The protein below binds the small molecule below.
Small molecule (SMILES): CC(=O)N[C@@H]1[C@@H](O)[C@H](O)[C@@H](CO)O[C@H]1O

Binding-site contacts:
Ligand atom N2 contacts residue THR42 of chain 1.C at 3.2 Å.
Ligand atom O5 contacts residue ASN39 of chain 1.C at 2.4 Å (h-bond).
Ligand atom C7 contacts residue THR42 of chain 1.C at 4.4 Å.
Ligand atom C4 contacts residue ASN39 of chain 1.C at 4.1 Å.
Ligand atom C7 contacts residue ASN39 of chain 1.C at 3.6 Å.
Ligand atom N2 contacts residue ASN39 of chain 1.C at 2.5 Å (h-bond).
Ligand atom C5 contacts residue ASN39 of chain 1.C at 3.7 Å.
Ligand atom C2 contacts residue THR42 of chain 1.C at 3.7 Å.
Ligand atom C3 contacts residue ASN39 of chain 1.C at 3.6 Å.
Ligand atom C2 contacts residue ASN39 of chain 1.C at 2.1 Å.
Ligand atom C8 contacts residue ASN39 of chain 1.C at 3.9 Å.
Ligand atom C1 contacts residue THR42 of chain 1.C at 4.4 Å.
Ligand atom C1 contacts residue ASN39 of chain 1.C at 1.4 Å.
Ligand atom O5 contacts residue SER41 of chain 1.C at 4.3 Å.

Sequence of chain 1.C:
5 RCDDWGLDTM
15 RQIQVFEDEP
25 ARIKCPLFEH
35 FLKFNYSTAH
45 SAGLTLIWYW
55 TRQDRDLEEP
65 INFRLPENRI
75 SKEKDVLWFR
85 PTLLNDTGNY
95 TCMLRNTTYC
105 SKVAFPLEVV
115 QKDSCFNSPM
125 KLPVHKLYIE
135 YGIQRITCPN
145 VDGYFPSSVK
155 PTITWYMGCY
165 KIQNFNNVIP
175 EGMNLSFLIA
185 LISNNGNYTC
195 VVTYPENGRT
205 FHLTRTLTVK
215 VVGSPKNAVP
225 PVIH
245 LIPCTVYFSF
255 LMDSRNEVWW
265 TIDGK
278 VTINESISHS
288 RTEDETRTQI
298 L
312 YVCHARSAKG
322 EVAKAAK